Binding-site contacts:
Ligand atom N2 contacts residue ASN603 of chain 1.A at 2.9 Å (h-bond).
Ligand atom C5 contacts residue ASN603 of chain 1.A at 3.6 Å.
Ligand atom C8 contacts residue ASN603 of chain 1.A at 3.3 Å.
Ligand atom C2 contacts residue ASN603 of chain 1.A at 2.4 Å.
Ligand atom C4 contacts residue ASN603 of chain 1.A at 4.2 Å.
Ligand atom O5 contacts residue ASN603 of chain 1.A at 2.3 Å (h-bond).
Ligand atom C1 contacts residue ASN603 of chain 1.A at 1.4 Å.
Ligand atom C7 contacts residue ASN603 of chain 1.A at 2.9 Å.
Ligand atom O7 contacts residue ASN603 of chain 1.A at 2.5 Å (h-bond).
Ligand atom C3 contacts residue ASN603 of chain 1.A at 3.8 Å.

The small molecule below binds the protein below.
Small molecule (SMILES): CC(=O)N[C@@H]1[C@@H](O)[C@H](O)[C@@H](CO)O[C@H]1O

Sequence of chain 1.A:
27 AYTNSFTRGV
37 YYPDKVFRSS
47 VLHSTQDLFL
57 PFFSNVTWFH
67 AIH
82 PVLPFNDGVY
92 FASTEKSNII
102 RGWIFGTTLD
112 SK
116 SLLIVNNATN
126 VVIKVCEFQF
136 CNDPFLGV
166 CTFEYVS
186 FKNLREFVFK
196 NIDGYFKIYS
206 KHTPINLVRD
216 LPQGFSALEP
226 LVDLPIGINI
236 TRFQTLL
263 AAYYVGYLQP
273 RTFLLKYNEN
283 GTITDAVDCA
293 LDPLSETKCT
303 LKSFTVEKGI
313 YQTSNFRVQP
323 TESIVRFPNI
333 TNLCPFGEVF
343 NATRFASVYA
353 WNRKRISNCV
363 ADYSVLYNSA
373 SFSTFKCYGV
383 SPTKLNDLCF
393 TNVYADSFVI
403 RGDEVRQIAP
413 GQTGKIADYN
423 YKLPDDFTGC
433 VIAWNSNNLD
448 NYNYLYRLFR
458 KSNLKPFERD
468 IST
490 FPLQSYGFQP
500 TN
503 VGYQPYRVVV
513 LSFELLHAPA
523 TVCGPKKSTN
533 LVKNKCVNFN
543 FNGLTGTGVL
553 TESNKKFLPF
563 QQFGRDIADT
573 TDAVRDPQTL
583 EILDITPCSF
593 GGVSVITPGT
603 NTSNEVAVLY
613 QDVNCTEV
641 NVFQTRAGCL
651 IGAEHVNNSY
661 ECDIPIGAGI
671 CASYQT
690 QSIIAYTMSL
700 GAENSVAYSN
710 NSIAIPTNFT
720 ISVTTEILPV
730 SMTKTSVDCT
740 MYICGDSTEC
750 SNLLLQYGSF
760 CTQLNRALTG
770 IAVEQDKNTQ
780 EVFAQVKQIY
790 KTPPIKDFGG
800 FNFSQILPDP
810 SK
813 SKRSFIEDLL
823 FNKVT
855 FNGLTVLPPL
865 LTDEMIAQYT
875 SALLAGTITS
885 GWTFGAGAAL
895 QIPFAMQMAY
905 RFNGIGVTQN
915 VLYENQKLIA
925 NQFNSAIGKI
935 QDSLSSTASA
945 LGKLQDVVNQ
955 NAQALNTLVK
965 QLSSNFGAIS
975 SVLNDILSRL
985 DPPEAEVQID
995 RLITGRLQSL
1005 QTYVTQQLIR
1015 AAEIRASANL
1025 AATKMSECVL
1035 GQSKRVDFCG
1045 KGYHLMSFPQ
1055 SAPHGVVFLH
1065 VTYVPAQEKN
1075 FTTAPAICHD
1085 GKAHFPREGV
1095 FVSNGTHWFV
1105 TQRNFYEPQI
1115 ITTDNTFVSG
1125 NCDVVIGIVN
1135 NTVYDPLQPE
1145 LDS